Binding-site contacts:
Ligand atom CZ3 contacts residue GLY199 of chain 1.B at 3.5 Å.
Ligand atom CB contacts residue GLU74 of chain 1.D at 3.5 Å.
Ligand atom CE2 contacts residue SER201 of chain 1.B at 3.6 Å.
Ligand atom CZ3 contacts residue ILE77 of chain 1.D at 3.7 Å (hydrophobic).
Ligand atom N contacts residue GLY199 of chain 1.B at 3.1 Å (h-bond).
Ligand atom CB contacts residue GLY199 of chain 1.B at 3.7 Å.
Ligand atom NE1 contacts residue SER201 of chain 1.B at 3.5 Å.
Ligand atom O2 contacts residue ARG198 of chain 1.B at 4.0 Å.
Ligand atom CD1 contacts residue ASP181 of chain 1.D at 3.8 Å.
Ligand atom O contacts residue GLU74 of chain 1.D at 3.8 Å.
Ligand atom CB contacts residue GLU207 of chain 1.B at 3.3 Å.
Ligand atom CB contacts residue SER201 of chain 1.B at 3.8 Å.
Ligand atom CD2 contacts residue SER201 of chain 1.B at 3.6 Å.
Ligand atom O contacts residue ILE77 of chain 1.D at 3.9 Å.
Ligand atom CB contacts residue TYR200 of chain 1.B at 3.4 Å (hydrophobic).
Ligand atom CZ3 contacts residue PRO114 of chain 1.D at 3.4 Å (hydrophobic).
Ligand atom CD2 contacts residue GLY199 of chain 1.B at 3.8 Å.
Ligand atom CD1 contacts residue TYR200 of chain 1.B at 3.9 Å (hydrophobic).
Ligand atom CE3 contacts residue ILE77 of chain 1.D at 3.5 Å (hydrophobic).
Ligand atom CZ2 contacts residue ARG179 of chain 1.D at 3.6 Å.
Ligand atom SG contacts residue ASP181 of chain 1.D at 3.6 Å (salt-bridge).
Ligand atom O contacts residue SER201 of chain 1.B at 3.8 Å.
Ligand atom CH2 contacts residue THR196 of chain 1.B at 3.6 Å.
Ligand atom CG contacts residue SER201 of chain 1.B at 3.5 Å.
Ligand atom NE1 contacts residue ASP181 of chain 1.D at 3.1 Å (salt-bridge).
Ligand atom CH2 contacts residue PRO114 of chain 1.D at 3.7 Å (hydrophobic).
Ligand atom CH2 contacts residue LEU112 of chain 1.D at 3.7 Å (hydrophobic).
Ligand atom CA contacts residue SER201 of chain 1.B at 3.4 Å.
Ligand atom CG2 contacts residue ARG292 of chain 1.F at 3.7 Å.
Ligand atom CD1 contacts residue SER201 of chain 1.B at 3.5 Å.
Ligand atom CB contacts residue GLY199 of chain 1.B at 3.0 Å.
Ligand atom CD2 contacts residue ILE77 of chain 1.D at 3.6 Å (hydrophobic).
Ligand atom CZ3 contacts residue THR196 of chain 1.B at 3.8 Å.
Ligand atom OG1 contacts residue GLU207 of chain 1.B at 2.5 Å (salt-bridge).
Ligand atom CE3 contacts residue GLY199 of chain 1.B at 3.0 Å.
Ligand atom OG1 contacts residue SER201 of chain 1.B at 3.9 Å.
Ligand atom CB contacts residue LEU244 of chain 1.B at 3.9 Å (hydrophobic).
Ligand atom CE2 contacts residue ILE77 of chain 1.D at 3.9 Å (hydrophobic).
Ligand atom CA contacts residue GLY199 of chain 1.B at 3.5 Å.
Ligand atom C contacts residue GLY199 of chain 1.B at 3.5 Å.

Sequence of chain 1.F:
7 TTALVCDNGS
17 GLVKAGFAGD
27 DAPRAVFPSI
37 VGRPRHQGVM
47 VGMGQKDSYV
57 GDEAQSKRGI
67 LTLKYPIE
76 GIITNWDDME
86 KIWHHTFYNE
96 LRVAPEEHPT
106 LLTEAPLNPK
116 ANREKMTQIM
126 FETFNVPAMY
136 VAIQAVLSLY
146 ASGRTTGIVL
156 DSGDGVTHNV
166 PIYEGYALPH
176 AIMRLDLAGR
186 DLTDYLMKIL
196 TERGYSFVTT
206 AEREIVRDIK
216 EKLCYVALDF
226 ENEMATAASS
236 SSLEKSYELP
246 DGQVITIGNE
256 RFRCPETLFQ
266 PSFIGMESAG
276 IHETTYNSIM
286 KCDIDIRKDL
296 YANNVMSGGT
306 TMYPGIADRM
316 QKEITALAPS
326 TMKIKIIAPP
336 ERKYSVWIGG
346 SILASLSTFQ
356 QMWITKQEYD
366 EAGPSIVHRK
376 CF

Sequence of chain 1.B:
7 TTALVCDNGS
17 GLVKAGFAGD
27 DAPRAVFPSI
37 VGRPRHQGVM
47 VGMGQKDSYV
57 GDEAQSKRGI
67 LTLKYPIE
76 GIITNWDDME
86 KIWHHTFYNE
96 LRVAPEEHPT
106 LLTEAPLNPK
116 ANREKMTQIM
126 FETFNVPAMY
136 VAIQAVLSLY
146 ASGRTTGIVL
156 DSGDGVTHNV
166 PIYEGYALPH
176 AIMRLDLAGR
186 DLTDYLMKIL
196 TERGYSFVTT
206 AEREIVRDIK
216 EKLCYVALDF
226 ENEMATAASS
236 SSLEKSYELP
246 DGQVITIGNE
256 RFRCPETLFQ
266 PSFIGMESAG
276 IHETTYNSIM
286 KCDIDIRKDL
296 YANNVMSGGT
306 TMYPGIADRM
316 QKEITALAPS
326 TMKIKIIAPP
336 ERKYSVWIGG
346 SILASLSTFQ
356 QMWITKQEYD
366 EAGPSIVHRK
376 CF

Sequence of chain 1.D:
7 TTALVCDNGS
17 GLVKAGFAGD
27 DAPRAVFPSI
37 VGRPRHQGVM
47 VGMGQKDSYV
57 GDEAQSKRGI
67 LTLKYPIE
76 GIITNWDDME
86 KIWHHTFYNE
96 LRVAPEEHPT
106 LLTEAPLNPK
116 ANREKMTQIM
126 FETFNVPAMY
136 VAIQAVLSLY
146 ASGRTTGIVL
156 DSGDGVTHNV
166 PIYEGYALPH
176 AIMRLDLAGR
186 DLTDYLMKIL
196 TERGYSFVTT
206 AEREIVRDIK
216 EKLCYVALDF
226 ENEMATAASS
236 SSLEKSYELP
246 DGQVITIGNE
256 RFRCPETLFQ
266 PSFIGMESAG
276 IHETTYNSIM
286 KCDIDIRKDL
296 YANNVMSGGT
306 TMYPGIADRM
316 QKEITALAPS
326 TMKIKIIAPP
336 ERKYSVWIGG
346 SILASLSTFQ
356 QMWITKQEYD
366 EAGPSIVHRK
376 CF

A small-molecule ligand and the protein it binds are described below.
Small molecule (SMILES): C[C@@H]1NC(=O)[C@H](C[C@@](C)(O)CO)NC(=O)[C@@H]2CC3=c4ccccc4=NC3SC[C@H](NC(=O)[C@@H]([C@H](C)O)NC1=O)C(=O)N1C[C@H](O)C[C@H]1C(=O)N[C@@H](C)C(=O)N2